Sequence of chain 1.H:
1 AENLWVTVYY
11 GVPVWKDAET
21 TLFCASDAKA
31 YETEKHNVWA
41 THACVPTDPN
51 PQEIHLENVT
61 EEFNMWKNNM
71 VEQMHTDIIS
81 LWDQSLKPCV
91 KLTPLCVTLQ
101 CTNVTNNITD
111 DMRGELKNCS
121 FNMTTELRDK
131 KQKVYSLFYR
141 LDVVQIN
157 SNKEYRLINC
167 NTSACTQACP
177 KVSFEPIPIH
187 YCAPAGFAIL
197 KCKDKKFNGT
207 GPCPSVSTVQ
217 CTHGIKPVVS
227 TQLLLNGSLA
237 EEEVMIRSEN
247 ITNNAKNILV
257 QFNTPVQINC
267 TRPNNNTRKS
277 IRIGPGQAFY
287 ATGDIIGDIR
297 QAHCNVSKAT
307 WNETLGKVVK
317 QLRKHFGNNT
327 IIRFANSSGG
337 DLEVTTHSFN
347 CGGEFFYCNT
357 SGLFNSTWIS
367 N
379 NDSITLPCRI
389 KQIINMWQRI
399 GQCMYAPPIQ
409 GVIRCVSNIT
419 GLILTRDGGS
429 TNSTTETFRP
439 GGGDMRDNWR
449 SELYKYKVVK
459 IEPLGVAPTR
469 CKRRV

This protein binds this small molecule.
Small molecule (SMILES): CC(=O)N[C@@H]1[C@@H](O)[C@H](O)[C@@H](CO)O[C@H]1O

Binding-site contacts:
Ligand atom C2 contacts residue ASN324 of chain 1.H at 2.5 Å.
Ligand atom C8 contacts residue ASN325 of chain 1.H at 4.2 Å.
Ligand atom C5 contacts residue ASN324 of chain 1.H at 3.7 Å.
Ligand atom C4 contacts residue ASN324 of chain 1.H at 4.2 Å.
Ligand atom C1 contacts residue ASN324 of chain 1.H at 1.4 Å.
Ligand atom N2 contacts residue ASN324 of chain 1.H at 3.0 Å (h-bond).
Ligand atom C3 contacts residue ASN324 of chain 1.H at 3.9 Å.
Ligand atom C7 contacts residue ASN324 of chain 1.H at 3.7 Å.
Ligand atom C8 contacts residue ASN324 of chain 1.H at 4.3 Å.
Ligand atom O5 contacts residue ASN324 of chain 1.H at 2.3 Å (h-bond).
Ligand atom O7 contacts residue ASN324 of chain 1.H at 4.0 Å.